Sequence of chain 1.A:
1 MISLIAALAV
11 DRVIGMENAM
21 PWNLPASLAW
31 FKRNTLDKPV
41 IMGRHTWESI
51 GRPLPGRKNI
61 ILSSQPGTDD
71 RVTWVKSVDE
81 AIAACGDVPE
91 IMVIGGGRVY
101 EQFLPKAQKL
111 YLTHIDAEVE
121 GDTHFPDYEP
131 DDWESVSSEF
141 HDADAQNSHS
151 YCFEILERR

Binding-site contacts:
Ligand atom O contacts residue ARG52 of chain 1.A at 2.7 Å (salt-bridge).
Ligand atom N3 contacts residue ILE5 of chain 1.A at 3.7 Å.
Ligand atom OE1 contacts residue ARG52 of chain 1.A at 3.8 Å.
Ligand atom C contacts residue ARG52 of chain 1.A at 3.6 Å.
Ligand atom NA4 contacts residue PHE31 of chain 1.A at 3.9 Å.
Ligand atom C2 contacts residue PHE31 of chain 1.A at 3.9 Å (hydrophobic).
Ligand atom C4A contacts residue PHE31 of chain 1.A at 3.8 Å (hydrophobic).
Ligand atom C14 contacts residue ILE50 of chain 1.A at 3.6 Å (hydrophobic).
Ligand atom N3 contacts residue PHE31 of chain 1.A at 3.8 Å.
Ligand atom CA contacts residue ARG52 of chain 1.A at 3.5 Å.
Ligand atom N8 contacts residue LEU28 of chain 1.A at 3.7 Å.
Ligand atom C4 contacts residue PHE31 of chain 1.A at 3.7 Å (hydrophobic).
Ligand atom C4 contacts residue ILE5 of chain 1.A at 3.6 Å (hydrophobic).
Ligand atom N1 contacts residue ALA7 of chain 1.A at 3.8 Å.
Ligand atom NA2 contacts residue ALA7 of chain 1.A at 3.9 Å.
Ligand atom C16 contacts residue LEU28 of chain 1.A at 3.9 Å (hydrophobic).
Ligand atom C16 contacts residue PHE31 of chain 1.A at 3.7 Å (hydrophobic).
Ligand atom N3 contacts residue ALA7 of chain 1.A at 3.7 Å.
Ligand atom O1 contacts residue ARG57 of chain 1.A at 2.8 Å (salt-bridge).
Ligand atom NA2 contacts residue ILE5 of chain 1.A at 3.8 Å.
Ligand atom NA4 contacts residue ILE5 of chain 1.A at 2.7 Å (h-bond).
Ligand atom N10 contacts residue ILE50 of chain 1.A at 3.7 Å.
Ligand atom NA4 contacts residue ILE94 of chain 1.A at 2.8 Å (h-bond).
Ligand atom CT contacts residue ARG57 of chain 1.A at 3.4 Å.
Ligand atom O1 contacts residue LYS32 of chain 1.A at 3.8 Å.
Ligand atom O2 contacts residue LYS32 of chain 1.A at 3.6 Å.
Ligand atom C2 contacts residue ALA6 of chain 1.A at 3.7 Å (hydrophobic).
Ligand atom O1 contacts residue PHE31 of chain 1.A at 3.5 Å.
Ligand atom N3 contacts residue ALA6 of chain 1.A at 3.4 Å.
Ligand atom C7 contacts residue LEU28 of chain 1.A at 3.9 Å (hydrophobic).
Ligand atom NA2 contacts residue THR113 of chain 1.A at 3.4 Å (h-bond).
Ligand atom C15 contacts residue ILE50 of chain 1.A at 3.9 Å (hydrophobic).
Ligand atom O2 contacts residue ARG57 of chain 1.A at 2.7 Å (salt-bridge).
Ligand atom O1 contacts residue LEU54 of chain 1.A at 3.7 Å.
Ligand atom NA4 contacts residue ALA6 of chain 1.A at 3.9 Å.
Ligand atom C2 contacts residue ALA7 of chain 1.A at 3.8 Å (hydrophobic).
Ligand atom NA4 contacts residue TYR100 of chain 1.A at 3.2 Å (h-bond).
Ligand atom C8A contacts residue PHE31 of chain 1.A at 3.9 Å (hydrophobic).
Ligand atom NA2 contacts residue ALA6 of chain 1.A at 3.4 Å (h-bond).
Ligand atom CM contacts residue SER49 of chain 1.A at 3.7 Å.

The protein below binds the small molecule below.
Small molecule (SMILES): CN(Cc1cnc2nc(N)nc(N)c2n1)c1ccc(C(=O)N[C@@H](CCC(=O)O)C(=O)O)cc1